Sequence of chain 1.C:
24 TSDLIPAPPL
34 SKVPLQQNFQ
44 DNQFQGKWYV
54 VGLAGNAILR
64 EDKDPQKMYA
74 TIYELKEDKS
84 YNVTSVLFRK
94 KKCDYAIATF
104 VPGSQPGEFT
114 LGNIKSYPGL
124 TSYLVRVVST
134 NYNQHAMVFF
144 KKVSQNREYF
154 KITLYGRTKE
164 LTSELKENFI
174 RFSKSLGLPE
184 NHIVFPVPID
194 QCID

This protein binds this small molecule.
Small molecule (SMILES): O=C(N[C@@H](CO)C(=O)O)c1cccc(O)c1O

Binding-site contacts:
Ligand atom C10 contacts residue TYR152 of chain 1.C at 3.6 Å (hydrophobic).
Ligand atom C4 contacts residue TYR126 of chain 1.C at 3.6 Å (hydrophobic).
Ligand atom C22 contacts residue ALA60 of chain 1.C at 3.8 Å (hydrophobic).
Ligand atom O13 contacts residue LYS145 of chain 1.C at 3.0 Å (salt-bridge).
Ligand atom C10 contacts residue LYS145 of chain 1.C at 3.6 Å.
Ligand atom C7 contacts residue PHE143 of chain 1.C at 3.6 Å (hydrophobic).
Ligand atom C19 contacts residue LYS145 of chain 1.C at 4.0 Å.
Ligand atom C16 contacts residue LYS154 of chain 1.C at 4.0 Å.
Ligand atom C13 contacts residue TYR152 of chain 1.C at 3.6 Å (hydrophobic).
Ligand atom O7 contacts residue ALA60 of chain 1.C at 3.9 Å.
Ligand atom O4 contacts residue FE1 of chain 1.L at 2.3 Å.
Ligand atom C16 contacts residue LYS145 of chain 1.C at 3.6 Å.
Ligand atom C7 contacts residue TYR126 of chain 1.C at 3.8 Å (hydrophobic).
Ligand atom C10 contacts residue PHE143 of chain 1.C at 3.8 Å (hydrophobic).
Ligand atom N1 contacts residue LYS145 of chain 1.C at 3.8 Å.
Ligand atom C7 contacts residue LYS145 of chain 1.C at 3.8 Å.
Ligand atom C10 contacts residue LYS144 of chain 1.C at 4.1 Å.
Ligand atom O4 contacts residue TYR126 of chain 1.C at 2.6 Å (h-bond).
Ligand atom C10 contacts residue LYS154 of chain 1.C at 4.1 Å.
Ligand atom O15 contacts residue ILE61 of chain 1.C at 3.6 Å.
Ligand atom C4 contacts residue FE1 of chain 1.L at 3.0 Å.
Ligand atom C1 contacts residue FE1 of chain 1.L at 3.0 Å.
Ligand atom O1 contacts residue DBH1 of chain 1.P at 3.3 Å (h-bond).
Ligand atom O1 contacts residue LYS154 of chain 1.C at 3.6 Å.
Ligand atom O4 contacts residue LYS154 of chain 1.C at 3.9 Å.
Ligand atom C1 contacts residue LYS154 of chain 1.C at 3.9 Å.
Ligand atom O4 contacts residue DBS1 of chain 1.O at 3.2 Å (h-bond).
Ligand atom C13 contacts residue PHE153 of chain 1.C at 4.0 Å (hydrophobic).
Ligand atom O1 contacts residue FE1 of chain 1.L at 2.1 Å.
Ligand atom C4 contacts residue DBH1 of chain 1.P at 4.0 Å.
Ligand atom C13 contacts residue LYS154 of chain 1.C at 4.0 Å.
Ligand atom C1 contacts residue LYS145 of chain 1.C at 3.7 Å.
Ligand atom O1 contacts residue DBS1 of chain 1.O at 3.5 Å (h-bond).
Ligand atom O1 contacts residue LYS145 of chain 1.C at 4.0 Å.
Ligand atom C4 contacts residue LYS154 of chain 1.C at 3.8 Å.
Ligand atom C13 contacts residue LYS145 of chain 1.C at 3.9 Å.
Ligand atom C4 contacts residue LYS145 of chain 1.C at 4.0 Å.
Ligand atom O4 contacts residue DBH1 of chain 1.P at 3.1 Å (h-bond).
Ligand atom O7 contacts residue TYR152 of chain 1.C at 4.1 Å.
Ligand atom C28 contacts residue ALA60 of chain 1.C at 3.9 Å (hydrophobic).